A small-molecule ligand and the protein it binds are described below.
Small molecule (SMILES): Nc1nc2c(ncn2[C@@H]2O[C@H](CO[P](=O)(O)O[P](=O)(O)NP(=O)(O)O)[C@@H](O)[C@H]2O)c(=O)[nH]1

Sequence of chain 1.C:
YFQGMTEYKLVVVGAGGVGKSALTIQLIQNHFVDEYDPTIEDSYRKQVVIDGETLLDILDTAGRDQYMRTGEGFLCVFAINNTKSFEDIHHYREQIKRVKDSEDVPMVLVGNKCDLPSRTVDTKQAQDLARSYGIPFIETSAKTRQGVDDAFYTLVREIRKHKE

Binding-site contacts:
Ligand atom O2G contacts residue GLY78 of chain 1.C at 2.9 Å (h-bond).
Ligand atom PB contacts residue MG1 of chain 1.P at 3.2 Å.
Ligand atom N3B contacts residue GLY31 of chain 1.C at 3.0 Å (h-bond).
Ligand atom O2' contacts residue ASP48 of chain 1.C at 3.2 Å (salt-bridge).
Ligand atom O3A contacts residue GLY31 of chain 1.C at 3.6 Å.
Ligand atom O3G contacts residue PRO52 of chain 1.C at 3.3 Å.
Ligand atom O1B contacts residue SER35 of chain 1.C at 3.0 Å (h-bond).
Ligand atom O2' contacts residue VAL47 of chain 1.C at 2.6 Å (h-bond).
Ligand atom N2 contacts residue ASP137 of chain 1.C at 2.9 Å (salt-bridge).
Ligand atom O2B contacts residue LYS34 of chain 1.C at 2.9 Å (salt-bridge).
Ligand atom O1A contacts residue ALA36 of chain 1.C at 2.7 Å (h-bond).
Ligand atom C8 contacts residue ALA36 of chain 1.C at 3.5 Å (hydrophobic).
Ligand atom PG contacts residue MG1 of chain 1.P at 3.2 Å.
Ligand atom O2G contacts residue LYS34 of chain 1.C at 2.5 Å (salt-bridge).
Ligand atom O3' contacts residue GLU49 of chain 1.C at 3.5 Å (salt-bridge).
Ligand atom O2B contacts residue GLY33 of chain 1.C at 2.9 Å (h-bond).
Ligand atom O6 contacts residue ASN134 of chain 1.C at 3.2 Å (h-bond).
Ligand atom O1G contacts residue THR53 of chain 1.C at 2.8 Å (h-bond).
Ligand atom O3G contacts residue TYR50 of chain 1.C at 3.5 Å.
Ligand atom O2' contacts residue PHE46 of chain 1.C at 3.3 Å.
Ligand atom N3B contacts residue MG1 of chain 1.P at 3.5 Å.
Ligand atom O1A contacts residue GLY33 of chain 1.C at 3.3 Å.
Ligand atom N7 contacts residue ASN134 of chain 1.C at 3.1 Å (h-bond).
Ligand atom O3A contacts residue GLY33 of chain 1.C at 3.1 Å (h-bond).
Ligand atom O2B contacts residue GLY31 of chain 1.C at 3.5 Å (h-bond).
Ligand atom O1G contacts residue MG1 of chain 1.P at 2.1 Å.
Ligand atom N3B contacts residue TYR50 of chain 1.C at 3.5 Å.
Ligand atom O6 contacts residue ALA164 of chain 1.C at 2.8 Å (h-bond).
Ligand atom O1A contacts residue SER35 of chain 1.C at 3.3 Å (h-bond).
Ligand atom O6 contacts residue SER163 of chain 1.C at 3.4 Å.
Ligand atom N1 contacts residue ASP137 of chain 1.C at 2.8 Å (salt-bridge).
Ligand atom O6 contacts residue LYS135 of chain 1.C at 3.4 Å (salt-bridge).
Ligand atom O1B contacts residue MG1 of chain 1.P at 2.0 Å.
Ligand atom C8 contacts residue GLY33 of chain 1.C at 3.5 Å.
Ligand atom O2B contacts residue VAL32 of chain 1.C at 3.2 Å (h-bond).
Ligand atom O1B contacts residue LYS34 of chain 1.C at 3.6 Å (salt-bridge).
Ligand atom O3' contacts residue ASP48 of chain 1.C at 2.8 Å (salt-bridge).
Ligand atom O4' contacts residue LYS135 of chain 1.C at 3.2 Å (salt-bridge).
Ligand atom O6 contacts residue ASP137 of chain 1.C at 3.6 Å (salt-bridge).
Ligand atom C2' contacts residue VAL47 of chain 1.C at 3.4 Å (hydrophobic).